The protein below binds the small molecule below.
Small molecule (SMILES): CC(=O)N[C@@H]1[C@@H](O)[C@H](O)[C@@H](CO)O[C@H]1O

Sequence of chain 1.A:
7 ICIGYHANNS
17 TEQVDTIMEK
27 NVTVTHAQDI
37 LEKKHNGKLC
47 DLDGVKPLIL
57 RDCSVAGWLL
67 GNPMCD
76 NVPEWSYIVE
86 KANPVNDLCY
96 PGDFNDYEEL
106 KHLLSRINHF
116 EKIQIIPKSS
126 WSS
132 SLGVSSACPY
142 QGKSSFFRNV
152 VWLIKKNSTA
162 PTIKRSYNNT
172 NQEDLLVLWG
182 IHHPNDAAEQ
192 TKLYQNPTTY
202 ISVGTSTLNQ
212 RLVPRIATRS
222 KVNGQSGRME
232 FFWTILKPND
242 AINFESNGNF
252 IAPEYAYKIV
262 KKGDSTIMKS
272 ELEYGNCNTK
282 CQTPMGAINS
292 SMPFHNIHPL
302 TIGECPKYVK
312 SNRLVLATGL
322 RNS

Binding-site contacts:
Ligand atom C7 contacts residue ASN27 of chain 1.A at 3.3 Å.
Ligand atom O6 contacts residue GLN19 of chain 1.A at 4.2 Å.
Ligand atom C5 contacts residue ASN27 of chain 1.A at 3.7 Å.
Ligand atom C4 contacts residue ASN27 of chain 1.A at 4.3 Å.
Ligand atom C8 contacts residue ASN27 of chain 1.A at 4.3 Å.
Ligand atom O5 contacts residue ASN27 of chain 1.A at 2.5 Å (h-bond).
Ligand atom C1 contacts residue ASN27 of chain 1.A at 1.4 Å.
Ligand atom N2 contacts residue ASN27 of chain 1.A at 2.7 Å (h-bond).
Ligand atom C2 contacts residue ASN27 of chain 1.A at 2.4 Å.
Ligand atom O7 contacts residue ASN27 of chain 1.A at 3.7 Å.
Ligand atom C3 contacts residue ASN27 of chain 1.A at 3.7 Å.
Ligand atom O5 contacts residue GLN19 of chain 1.A at 4.3 Å.